Sequence of chain 36.A:
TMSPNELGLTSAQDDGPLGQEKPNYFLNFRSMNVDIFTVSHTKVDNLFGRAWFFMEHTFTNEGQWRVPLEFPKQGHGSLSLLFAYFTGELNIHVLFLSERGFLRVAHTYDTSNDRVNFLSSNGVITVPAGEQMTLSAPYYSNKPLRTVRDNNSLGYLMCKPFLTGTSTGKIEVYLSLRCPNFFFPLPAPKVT

Binding-site contacts:
Ligand atom OP2 contacts residue MET15 of chain 39.B at 3.5 Å.
Ligand atom C5 contacts residue TRP21 of chain 39.B at 3.4 Å (hydrophobic).
Ligand atom C6 contacts residue TYR58 of chain 36.B at 3.5 Å (hydrophobic).
Ligand atom C5' contacts residue ARG202 of chain 36.A at 3.0 Å.
Ligand atom OP2 contacts residue ARG202 of chain 36.A at 2.5 Å (salt-bridge).
Ligand atom O4 contacts residue ARG68 of chain 36.B at 3.7 Å.
Ligand atom O4 contacts residue ASN205 of chain 36.A at 3.4 Å (h-bond).
Ligand atom N2 contacts residue ARG55 of chain 36.B at 3.7 Å.
Ligand atom O2' contacts residue TYR19 of chain 38.B at 3.4 Å.
Ligand atom O2' contacts residue THR17 of chain 39.B at 3.3 Å (h-bond).
Ligand atom P contacts residue TYR19 of chain 38.B at 3.7 Å.
Ligand atom O4' contacts residue CYS203 of chain 36.A at 3.5 Å (h-bond).
Ligand atom N3 contacts residue TRP21 of chain 39.B at 3.8 Å.
Ligand atom OP1 contacts residue LYS18 of chain 38.B at 3.3 Å (salt-bridge).
Ligand atom O2 contacts residue ARG55 of chain 36.B at 3.2 Å (salt-bridge).
Ligand atom C1' contacts residue ARG55 of chain 36.B at 3.4 Å.
Ligand atom C2 contacts residue TRP21 of chain 39.B at 3.8 Å (hydrophobic).
Ligand atom C4 contacts residue ARG68 of chain 36.B at 3.7 Å.
Ligand atom N2 contacts residue THR17 of chain 39.B at 3.8 Å.
Ligand atom C6 contacts residue TRP21 of chain 39.B at 3.3 Å (hydrophobic).
Ligand atom O3' contacts residue TYR19 of chain 38.B at 3.0 Å (h-bond).
Ligand atom O2 contacts residue TYR58 of chain 36.B at 3.8 Å.
Ligand atom N2 contacts residue ALA56 of chain 36.B at 3.3 Å (h-bond).
Ligand atom N3 contacts residue ARG55 of chain 36.B at 3.5 Å (salt-bridge).
Ligand atom C1' contacts residue TRP21 of chain 39.B at 3.7 Å (hydrophobic).
Ligand atom O2' contacts residue ARG55 of chain 36.B at 2.7 Å (salt-bridge).
Ligand atom C4 contacts residue TRP21 of chain 39.B at 3.7 Å (hydrophobic).
Ligand atom N3 contacts residue ASN205 of chain 36.A at 3.7 Å.
Ligand atom OP1 contacts residue TYR19 of chain 38.B at 3.1 Å (h-bond).
Ligand atom N1 contacts residue TYR58 of chain 36.B at 3.6 Å.
Ligand atom P contacts residue ARG202 of chain 36.A at 3.8 Å.
Ligand atom N1 contacts residue TRP21 of chain 39.B at 3.5 Å.
Ligand atom O4 contacts residue TRP21 of chain 39.B at 3.6 Å.
Ligand atom C2' contacts residue ARG55 of chain 36.B at 3.6 Å.
Ligand atom O6 contacts residue TYR58 of chain 36.B at 3.0 Å (h-bond).
Ligand atom C2 contacts residue ALA56 of chain 36.B at 3.7 Å (hydrophobic).
Ligand atom OP2 contacts residue THR17 of chain 39.B at 3.2 Å.
Ligand atom N1 contacts residue ALA56 of chain 36.B at 3.2 Å (h-bond).
Ligand atom O3' contacts residue ARG55 of chain 36.B at 3.6 Å.
Ligand atom O4' contacts residue TRP21 of chain 39.B at 3.6 Å.

Sequence of chain 36.B:
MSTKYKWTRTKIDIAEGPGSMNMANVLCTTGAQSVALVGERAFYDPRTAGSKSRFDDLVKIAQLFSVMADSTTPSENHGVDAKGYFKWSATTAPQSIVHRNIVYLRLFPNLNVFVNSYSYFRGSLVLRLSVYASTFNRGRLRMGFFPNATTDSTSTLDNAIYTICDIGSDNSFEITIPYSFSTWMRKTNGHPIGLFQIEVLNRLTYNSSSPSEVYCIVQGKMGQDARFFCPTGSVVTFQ

The small molecule below binds the protein below.
Small molecule (SMILES): Nc1nc(=O)c2ncn([C@@H]3O[C@H](CO)[C@@H](O[P](=O)(O)OC[C@H]4O[C@@H](n5ccc(=O)[nH]c5=O)[C@H](O)[C@@H]4O[P](=O)(O)OC[C@H]4O[C@@H](n5ccc(=O)[nH]c5=O)[C@H](O)[C@@H]4O[P](=O)(O)OC[C@H]4O[C@@H](n5ccc(=O)[nH]c5=O)[C@H](O)[C@@H]4O[P](=O)(O)OC[C@H]4O[C@@H](n5ccc(=O)[nH]c5=O)[C@H](O)[C@@H]4O[P](=O)(O)OC[C@H]4O[C@@H](n5ccc(=O)[nH]c5=O)[C@H](O)[C@@H]4O)[C@H]3O)c2[nH]1

Sequence of chain 38.B:
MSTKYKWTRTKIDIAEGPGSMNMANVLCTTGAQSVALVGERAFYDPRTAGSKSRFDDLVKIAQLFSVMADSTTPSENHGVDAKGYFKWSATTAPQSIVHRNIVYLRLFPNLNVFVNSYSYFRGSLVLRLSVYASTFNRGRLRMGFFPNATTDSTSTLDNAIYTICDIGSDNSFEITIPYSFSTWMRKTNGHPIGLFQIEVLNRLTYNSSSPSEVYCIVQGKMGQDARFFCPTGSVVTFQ

Sequence of chain 39.B:
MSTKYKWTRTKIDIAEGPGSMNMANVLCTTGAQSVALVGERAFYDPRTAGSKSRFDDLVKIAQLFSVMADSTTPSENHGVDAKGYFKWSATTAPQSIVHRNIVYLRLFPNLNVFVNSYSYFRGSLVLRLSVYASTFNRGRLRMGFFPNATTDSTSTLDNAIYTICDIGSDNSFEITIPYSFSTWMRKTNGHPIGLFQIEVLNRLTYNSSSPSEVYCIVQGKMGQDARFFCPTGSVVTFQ